Sequence of chain 1.A:
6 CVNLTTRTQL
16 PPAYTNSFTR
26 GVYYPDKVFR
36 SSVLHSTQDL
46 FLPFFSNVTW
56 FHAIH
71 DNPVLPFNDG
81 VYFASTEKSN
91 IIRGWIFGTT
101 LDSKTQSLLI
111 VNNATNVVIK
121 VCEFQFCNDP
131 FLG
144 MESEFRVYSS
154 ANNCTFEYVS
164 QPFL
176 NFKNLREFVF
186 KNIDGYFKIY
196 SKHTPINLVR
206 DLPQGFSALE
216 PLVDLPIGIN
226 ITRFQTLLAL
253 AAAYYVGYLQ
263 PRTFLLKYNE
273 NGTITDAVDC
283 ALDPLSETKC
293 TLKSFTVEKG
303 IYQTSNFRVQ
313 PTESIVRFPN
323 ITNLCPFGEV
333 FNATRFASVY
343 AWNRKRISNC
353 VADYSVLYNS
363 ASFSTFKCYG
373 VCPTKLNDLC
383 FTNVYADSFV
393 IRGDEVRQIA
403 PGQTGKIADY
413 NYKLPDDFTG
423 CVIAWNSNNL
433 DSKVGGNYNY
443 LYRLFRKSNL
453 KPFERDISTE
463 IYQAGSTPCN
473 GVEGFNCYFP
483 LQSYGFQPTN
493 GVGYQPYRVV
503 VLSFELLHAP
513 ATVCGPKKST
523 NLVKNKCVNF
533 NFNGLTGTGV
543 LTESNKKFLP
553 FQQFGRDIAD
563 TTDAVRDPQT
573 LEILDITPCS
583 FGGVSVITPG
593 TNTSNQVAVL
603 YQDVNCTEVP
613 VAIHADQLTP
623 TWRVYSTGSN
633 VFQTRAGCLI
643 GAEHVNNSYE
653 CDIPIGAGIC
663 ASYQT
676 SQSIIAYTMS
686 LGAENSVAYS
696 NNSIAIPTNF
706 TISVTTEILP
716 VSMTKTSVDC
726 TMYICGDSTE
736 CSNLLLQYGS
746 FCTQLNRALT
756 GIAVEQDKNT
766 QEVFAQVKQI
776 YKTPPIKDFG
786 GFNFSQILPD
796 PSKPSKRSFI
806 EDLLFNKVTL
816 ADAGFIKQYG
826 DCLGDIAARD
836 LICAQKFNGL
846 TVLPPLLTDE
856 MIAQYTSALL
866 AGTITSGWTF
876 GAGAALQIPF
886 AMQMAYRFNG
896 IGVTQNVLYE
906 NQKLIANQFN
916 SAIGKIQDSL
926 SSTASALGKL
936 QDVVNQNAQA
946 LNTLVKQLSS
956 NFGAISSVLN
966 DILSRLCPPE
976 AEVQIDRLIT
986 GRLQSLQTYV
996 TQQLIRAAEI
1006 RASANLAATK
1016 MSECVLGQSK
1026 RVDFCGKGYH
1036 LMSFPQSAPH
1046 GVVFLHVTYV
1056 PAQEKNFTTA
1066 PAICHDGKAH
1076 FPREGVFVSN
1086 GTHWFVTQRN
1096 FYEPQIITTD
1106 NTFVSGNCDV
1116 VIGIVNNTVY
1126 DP

The protein below binds the small molecule below.
Small molecule (SMILES): CC(=O)N[C@@H]1[C@@H](O)[C@H](O)[C@@H](CO)O[C@H]1O

Binding-site contacts:
Ligand atom C7 contacts residue ASN128 of chain 1.A at 3.3 Å.
Ligand atom C6 contacts residue CYS6 of chain 1.A at 4.4 Å (hydrophobic).
Ligand atom O5 contacts residue ASN8 of chain 1.A at 2.4 Å (h-bond).
Ligand atom N2 contacts residue ASN128 of chain 1.A at 3.8 Å.
Ligand atom O7 contacts residue ASN128 of chain 1.A at 2.3 Å (h-bond).
Ligand atom O6 contacts residue CYS6 of chain 1.A at 3.7 Å.
Ligand atom C7 contacts residue ASN8 of chain 1.A at 3.1 Å.
Ligand atom C8 contacts residue ASN128 of chain 1.A at 4.5 Å.
Ligand atom O5 contacts residue CYS6 of chain 1.A at 4.4 Å.
Ligand atom C8 contacts residue ASN8 of chain 1.A at 4.3 Å.
Ligand atom O3 contacts residue ASN128 of chain 1.A at 4.5 Å.
Ligand atom N2 contacts residue ASN8 of chain 1.A at 2.9 Å (h-bond).
Ligand atom C5 contacts residue ASN8 of chain 1.A at 3.7 Å.
Ligand atom C2 contacts residue ASN8 of chain 1.A at 2.5 Å.
Ligand atom C1 contacts residue ASN8 of chain 1.A at 1.4 Å.
Ligand atom C1 contacts residue ASN128 of chain 1.A at 4.4 Å.
Ligand atom O7 contacts residue ASN8 of chain 1.A at 3.0 Å (h-bond).
Ligand atom C3 contacts residue ASN8 of chain 1.A at 3.8 Å.
Ligand atom C2 contacts residue ASN128 of chain 1.A at 3.6 Å.
Ligand atom C4 contacts residue ASN8 of chain 1.A at 4.2 Å.